Sequence of chain 2.A:
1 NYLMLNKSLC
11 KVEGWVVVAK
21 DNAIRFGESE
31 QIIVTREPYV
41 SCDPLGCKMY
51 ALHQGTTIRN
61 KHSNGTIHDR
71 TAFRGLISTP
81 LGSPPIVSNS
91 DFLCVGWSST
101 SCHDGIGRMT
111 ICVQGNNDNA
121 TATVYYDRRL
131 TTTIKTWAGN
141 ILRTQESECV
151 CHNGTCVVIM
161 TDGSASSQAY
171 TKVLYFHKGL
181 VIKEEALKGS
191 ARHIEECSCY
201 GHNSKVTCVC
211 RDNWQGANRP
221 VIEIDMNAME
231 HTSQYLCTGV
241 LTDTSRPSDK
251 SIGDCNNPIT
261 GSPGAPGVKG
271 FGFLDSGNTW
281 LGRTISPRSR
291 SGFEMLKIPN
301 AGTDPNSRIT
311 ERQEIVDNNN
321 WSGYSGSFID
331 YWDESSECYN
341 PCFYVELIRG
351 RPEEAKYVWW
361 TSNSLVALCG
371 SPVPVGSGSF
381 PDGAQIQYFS

Sequence of chain 4.A:
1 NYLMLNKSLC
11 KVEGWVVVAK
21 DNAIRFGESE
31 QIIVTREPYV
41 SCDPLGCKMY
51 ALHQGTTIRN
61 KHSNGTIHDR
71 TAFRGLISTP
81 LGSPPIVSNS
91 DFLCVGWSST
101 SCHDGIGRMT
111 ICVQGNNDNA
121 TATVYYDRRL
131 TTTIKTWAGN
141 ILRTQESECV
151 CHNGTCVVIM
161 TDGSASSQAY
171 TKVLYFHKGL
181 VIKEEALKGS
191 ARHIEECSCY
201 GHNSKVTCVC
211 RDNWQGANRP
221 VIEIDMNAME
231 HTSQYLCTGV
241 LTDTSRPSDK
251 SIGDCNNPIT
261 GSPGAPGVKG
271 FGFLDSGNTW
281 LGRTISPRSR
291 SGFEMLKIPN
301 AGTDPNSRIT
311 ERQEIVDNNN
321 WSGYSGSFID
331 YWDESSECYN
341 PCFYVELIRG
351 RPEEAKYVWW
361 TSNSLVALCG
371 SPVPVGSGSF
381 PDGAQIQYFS

Binding-site contacts:
Ligand atom C7 contacts residue ASN119 of chain 2.A at 3.1 Å.
Ligand atom C1 contacts residue ASN119 of chain 2.A at 1.4 Å.
Ligand atom O6 contacts residue GLN313 of chain 4.A at 3.8 Å.
Ligand atom C6 contacts residue GLY376 of chain 4.A at 3.5 Å.
Ligand atom O5 contacts residue GLY376 of chain 4.A at 3.3 Å.
Ligand atom C5 contacts residue ASN119 of chain 2.A at 3.6 Å.
Ligand atom C6 contacts residue GLN313 of chain 4.A at 4.4 Å.
Ligand atom C1 contacts residue VAL375 of chain 4.A at 3.7 Å (hydrophobic).
Ligand atom C2 contacts residue LYS135 of chain 2.A at 4.4 Å.
Ligand atom O3 contacts residue ASN119 of chain 2.A at 4.5 Å.
Ligand atom C6 contacts residue SER377 of chain 4.A at 4.2 Å.
Ligand atom O6 contacts residue SER377 of chain 4.A at 4.5 Å.
Ligand atom O7 contacts residue ASN119 of chain 2.A at 3.2 Å (h-bond).
Ligand atom C5 contacts residue VAL375 of chain 4.A at 3.5 Å (hydrophobic).
Ligand atom O5 contacts residue VAL375 of chain 4.A at 3.6 Å.
Ligand atom C5 contacts residue SER377 of chain 4.A at 4.3 Å.
Ligand atom C6 contacts residue VAL375 of chain 4.A at 4.1 Å (hydrophobic).
Ligand atom C5 contacts residue GLY376 of chain 4.A at 3.8 Å.
Ligand atom C8 contacts residue ASN119 of chain 2.A at 4.3 Å.
Ligand atom C1 contacts residue SER377 of chain 4.A at 3.9 Å.
Ligand atom N2 contacts residue ASN119 of chain 2.A at 2.7 Å (h-bond).
Ligand atom C3 contacts residue ASN119 of chain 2.A at 3.5 Å.
Ligand atom C1 contacts residue GLY376 of chain 4.A at 3.8 Å.
Ligand atom O5 contacts residue SER377 of chain 4.A at 3.2 Å.
Ligand atom C1 contacts residue LYS135 of chain 2.A at 4.2 Å.
Ligand atom O6 contacts residue VAL375 of chain 4.A at 3.5 Å (h-bond).
Ligand atom O5 contacts residue ASN119 of chain 2.A at 2.4 Å (h-bond).
Ligand atom O6 contacts residue GLY376 of chain 4.A at 2.7 Å (h-bond).
Ligand atom C4 contacts residue ASN119 of chain 2.A at 4.0 Å.
Ligand atom C2 contacts residue ASN119 of chain 2.A at 2.1 Å.
Ligand atom N2 contacts residue LYS135 of chain 2.A at 3.7 Å.
Ligand atom C8 contacts residue LYS135 of chain 2.A at 4.5 Å.

A protein and the small-molecule ligand that binds it are described below.
Small molecule (SMILES): CC(=O)N[C@@H]1[C@@H](O)[C@H](O)[C@@H](CO)O[C@H]1O